Binding-site contacts:
Ligand atom C2' contacts residue ASN384 of chain 1.F at 3.4 Å.
Ligand atom N2 contacts residue ILE447 of chain 1.E at 3.5 Å.
Ligand atom O1A contacts residue GLU375 of chain 1.F at 3.2 Å (salt-bridge).
Ligand atom O2G contacts residue PRO217 of chain 1.E at 3.4 Å.
Ligand atom O2G contacts residue ARG426 of chain 1.F at 2.6 Å (salt-bridge).
Ligand atom O3' contacts residue ASP377 of chain 1.F at 2.8 Å (salt-bridge).
Ligand atom C5' contacts residue ARG425 of chain 1.F at 3.5 Å.
Ligand atom O6 contacts residue PHE438 of chain 1.E at 3.2 Å.
Ligand atom O2' contacts residue ASN384 of chain 1.F at 2.6 Å (h-bond).
Ligand atom O1A contacts residue ARG425 of chain 1.F at 3.2 Å (salt-bridge).
Ligand atom N7 contacts residue GLY220 of chain 1.E at 3.4 Å.
Ligand atom O2A contacts residue LYS221 of chain 1.E at 3.5 Å (salt-bridge).
Ligand atom O2' contacts residue ASP377 of chain 1.F at 3.3 Å (salt-bridge).
Ligand atom O3G contacts residue ARG426 of chain 1.F at 2.7 Å (salt-bridge).
Ligand atom O6 contacts residue ASN193 of chain 1.E at 2.7 Å (h-bond).
Ligand atom N7 contacts residue HIS501 of chain 1.E at 3.1 Å (h-bond).
Ligand atom O3G contacts residue MG1 of chain 1.Q at 2.1 Å.
Ligand atom O2B contacts residue GLY220 of chain 1.E at 3.3 Å (h-bond).
Ligand atom C5' contacts residue GLU375 of chain 1.F at 3.3 Å.
Ligand atom O1B contacts residue MG1 of chain 1.Q at 2.1 Å.
Ligand atom O2A contacts residue THR222 of chain 1.E at 3.1 Å (h-bond).
Ligand atom O2G contacts residue ARG425 of chain 1.F at 2.9 Å (salt-bridge).
Ligand atom O3G contacts residue GLU357 of chain 1.E at 3.4 Å (salt-bridge).
Ligand atom O3A contacts residue GLY218 of chain 1.E at 3.5 Å.
Ligand atom O1B contacts residue THR222 of chain 1.E at 2.6 Å (h-bond).
Ligand atom N2 contacts residue LYS450 of chain 1.E at 3.1 Å (salt-bridge).
Ligand atom O2B contacts residue LYS221 of chain 1.E at 2.8 Å (salt-bridge).
Ligand atom O4' contacts residue SER502 of chain 1.E at 3.3 Å.
Ligand atom O3' contacts residue LYS378 of chain 1.F at 3.3 Å.
Ligand atom PG contacts residue MG1 of chain 1.Q at 3.5 Å.
Ligand atom O3B contacts residue GLY218 of chain 1.E at 2.6 Å (h-bond).
Ligand atom S1G contacts residue ASN410 of chain 1.E at 2.8 Å (h-bond).
Ligand atom O1A contacts residue LYS378 of chain 1.F at 2.5 Å (salt-bridge).
Ligand atom O2A contacts residue TRP223 of chain 1.E at 2.6 Å (h-bond).
Ligand atom C6 contacts residue ASN193 of chain 1.E at 3.4 Å.
Ligand atom N1 contacts residue TRP223 of chain 1.E at 3.4 Å.
Ligand atom O2A contacts residue GLY220 of chain 1.E at 3.3 Å.
Ligand atom N1 contacts residue ASN193 of chain 1.E at 3.3 Å (h-bond).
Ligand atom S1G contacts residue LYS221 of chain 1.E at 3.4 Å (salt-bridge).
Ligand atom O3' contacts residue ASN384 of chain 1.F at 2.6 Å (h-bond).

Sequence of chain 1.E:
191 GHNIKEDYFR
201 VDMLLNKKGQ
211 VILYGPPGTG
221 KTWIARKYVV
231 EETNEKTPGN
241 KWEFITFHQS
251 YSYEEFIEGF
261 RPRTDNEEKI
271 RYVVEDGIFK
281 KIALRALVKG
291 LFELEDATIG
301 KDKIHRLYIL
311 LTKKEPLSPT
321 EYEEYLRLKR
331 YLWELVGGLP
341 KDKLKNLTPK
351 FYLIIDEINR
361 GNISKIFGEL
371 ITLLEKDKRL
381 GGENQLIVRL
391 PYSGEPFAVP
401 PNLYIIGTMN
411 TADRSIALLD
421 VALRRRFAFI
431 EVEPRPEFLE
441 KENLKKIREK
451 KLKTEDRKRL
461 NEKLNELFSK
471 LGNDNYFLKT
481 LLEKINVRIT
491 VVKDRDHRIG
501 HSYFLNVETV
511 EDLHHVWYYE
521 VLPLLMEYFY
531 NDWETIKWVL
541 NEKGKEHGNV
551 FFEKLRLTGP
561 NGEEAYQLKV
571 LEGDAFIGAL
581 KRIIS

A protein and the small-molecule ligand that binds it are described below.
Small molecule (SMILES): Nc1nc2c(ncn2[C@@H]2O[C@H](CO[P](=O)(O)O[P](=O)(O)OP(O)(O)=S)[C@@H](O)[C@H]2O)c(=O)[nH]1

Sequence of chain 1.F:
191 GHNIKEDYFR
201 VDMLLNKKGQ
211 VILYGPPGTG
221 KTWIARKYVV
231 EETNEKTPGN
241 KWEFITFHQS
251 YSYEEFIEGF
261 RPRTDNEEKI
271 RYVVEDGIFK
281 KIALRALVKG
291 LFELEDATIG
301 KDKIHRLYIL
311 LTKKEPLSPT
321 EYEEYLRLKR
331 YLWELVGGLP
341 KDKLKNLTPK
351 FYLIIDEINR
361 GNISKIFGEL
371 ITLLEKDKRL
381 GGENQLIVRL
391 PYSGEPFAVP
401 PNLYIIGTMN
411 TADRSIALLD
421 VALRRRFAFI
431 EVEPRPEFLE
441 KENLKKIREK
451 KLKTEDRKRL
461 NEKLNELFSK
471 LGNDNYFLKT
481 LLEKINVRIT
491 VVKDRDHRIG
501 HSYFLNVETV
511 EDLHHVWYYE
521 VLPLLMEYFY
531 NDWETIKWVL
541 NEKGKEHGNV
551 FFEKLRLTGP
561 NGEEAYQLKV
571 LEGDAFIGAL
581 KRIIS